Binding-site contacts:
Ligand atom C2 contacts residue TRP358 of chain 3.A at 4.3 Å (hydrophobic).
Ligand atom C5 contacts residue ASN66 of chain 3.A at 3.7 Å.
Ligand atom C7 contacts residue TYR387 of chain 2.A at 4.5 Å (hydrophobic).
Ligand atom O7 contacts residue TYR387 of chain 2.A at 3.8 Å.
Ligand atom C1 contacts residue ASN66 of chain 3.A at 1.4 Å.
Ligand atom C3 contacts residue ASN66 of chain 3.A at 3.7 Å.
Ligand atom O6 contacts residue TRP358 of chain 3.A at 3.9 Å.
Ligand atom C2 contacts residue ASN66 of chain 3.A at 2.2 Å.
Ligand atom C4 contacts residue ASN66 of chain 3.A at 4.0 Å.
Ligand atom O7 contacts residue ASN66 of chain 3.A at 3.7 Å.
Ligand atom C7 contacts residue ASN66 of chain 3.A at 3.4 Å.
Ligand atom O5 contacts residue TRP358 of chain 3.A at 3.7 Å.
Ligand atom C4 contacts residue TRP358 of chain 3.A at 4.1 Å (hydrophobic).
Ligand atom C8 contacts residue ASN66 of chain 3.A at 4.5 Å.
Ligand atom C5 contacts residue TRP358 of chain 3.A at 4.4 Å (hydrophobic).
Ligand atom O5 contacts residue ASN66 of chain 3.A at 2.4 Å (h-bond).
Ligand atom C1 contacts residue TRP358 of chain 3.A at 4.3 Å (hydrophobic).
Ligand atom N2 contacts residue ASN66 of chain 3.A at 2.7 Å (h-bond).
Ligand atom C6 contacts residue TRP358 of chain 3.A at 4.0 Å (hydrophobic).

This protein binds this small molecule.
Small molecule (SMILES): CC(=O)N[C@@H]1[C@@H](O)[C@H](O)[C@@H](CO)O[C@H]1O

Sequence of chain 3.A:
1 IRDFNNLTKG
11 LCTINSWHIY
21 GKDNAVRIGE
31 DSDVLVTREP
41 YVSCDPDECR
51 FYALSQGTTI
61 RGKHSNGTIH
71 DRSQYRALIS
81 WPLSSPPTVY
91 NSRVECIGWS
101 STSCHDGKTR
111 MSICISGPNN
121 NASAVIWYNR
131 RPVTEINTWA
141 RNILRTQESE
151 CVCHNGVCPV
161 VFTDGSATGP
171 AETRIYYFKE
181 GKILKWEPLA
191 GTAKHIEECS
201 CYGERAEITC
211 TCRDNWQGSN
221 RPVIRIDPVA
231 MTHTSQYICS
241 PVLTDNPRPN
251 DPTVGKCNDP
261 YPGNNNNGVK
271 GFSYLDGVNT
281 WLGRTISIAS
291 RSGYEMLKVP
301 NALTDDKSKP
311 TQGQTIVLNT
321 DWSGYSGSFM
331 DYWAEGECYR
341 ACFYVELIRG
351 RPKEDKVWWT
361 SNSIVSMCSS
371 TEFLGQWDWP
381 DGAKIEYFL

Sequence of chain 2.A:
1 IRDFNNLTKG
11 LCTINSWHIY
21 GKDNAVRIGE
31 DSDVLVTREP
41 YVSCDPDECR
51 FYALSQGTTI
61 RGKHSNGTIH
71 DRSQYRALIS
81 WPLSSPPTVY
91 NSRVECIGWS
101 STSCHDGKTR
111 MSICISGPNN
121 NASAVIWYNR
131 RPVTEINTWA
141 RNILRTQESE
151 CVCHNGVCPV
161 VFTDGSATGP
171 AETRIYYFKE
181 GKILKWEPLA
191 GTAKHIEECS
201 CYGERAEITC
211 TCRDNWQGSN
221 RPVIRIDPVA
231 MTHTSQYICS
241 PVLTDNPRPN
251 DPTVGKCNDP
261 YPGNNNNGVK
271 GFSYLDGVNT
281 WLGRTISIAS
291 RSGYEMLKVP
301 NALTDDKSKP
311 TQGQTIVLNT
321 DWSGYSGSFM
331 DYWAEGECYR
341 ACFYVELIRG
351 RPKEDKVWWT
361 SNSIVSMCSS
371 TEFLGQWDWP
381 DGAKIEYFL